Sequence of chain 1.C:
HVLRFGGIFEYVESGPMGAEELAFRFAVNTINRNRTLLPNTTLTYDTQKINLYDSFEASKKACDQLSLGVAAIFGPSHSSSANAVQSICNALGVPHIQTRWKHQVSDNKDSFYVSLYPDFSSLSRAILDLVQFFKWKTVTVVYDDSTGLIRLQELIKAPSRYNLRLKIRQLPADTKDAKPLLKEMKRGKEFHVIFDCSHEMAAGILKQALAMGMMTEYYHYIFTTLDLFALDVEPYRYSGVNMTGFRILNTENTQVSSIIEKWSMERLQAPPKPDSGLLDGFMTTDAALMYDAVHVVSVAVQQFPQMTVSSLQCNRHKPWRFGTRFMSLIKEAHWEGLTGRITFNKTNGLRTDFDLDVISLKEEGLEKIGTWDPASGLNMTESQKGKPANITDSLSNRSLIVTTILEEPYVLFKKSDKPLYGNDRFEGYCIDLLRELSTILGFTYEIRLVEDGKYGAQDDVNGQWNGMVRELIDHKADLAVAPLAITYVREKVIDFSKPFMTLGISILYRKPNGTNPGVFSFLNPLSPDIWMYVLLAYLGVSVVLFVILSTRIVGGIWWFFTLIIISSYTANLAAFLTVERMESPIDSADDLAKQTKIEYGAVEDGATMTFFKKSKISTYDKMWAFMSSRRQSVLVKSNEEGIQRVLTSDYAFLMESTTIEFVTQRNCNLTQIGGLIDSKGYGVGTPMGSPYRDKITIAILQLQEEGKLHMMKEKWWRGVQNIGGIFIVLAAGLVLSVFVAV

A protein and the small-molecule ligand that binds it are described below.
Small molecule (SMILES): CC(=O)N[C@H]1[C@H](O[C@H]2[C@H](O)[C@@H](NC(C)=O)CO[C@@H]2CO)O[C@H](CO)[C@@H](O[C@H]2O[C@H](CO[C@H]3O[C@H](CO)[C@@H](O)[C@H](O)[C@@H]3O)[C@@H](O)[C@H](O[C@H]3O[C@H](CO)[C@@H](O)[C@H](O)[C@@H]3O)[C@@H]2O)[C@@H]1O

Binding-site contacts:
Ligand atom N2 contacts residue GLU217 of chain 1.C at 4.2 Å.
Ligand atom C8 contacts residue GLU217 of chain 1.C at 3.4 Å.
Ligand atom C8 contacts residue ASN242 of chain 1.C at 4.4 Å.
Ligand atom O7 contacts residue ASN242 of chain 1.C at 3.6 Å.
Ligand atom C2 contacts residue ASN242 of chain 1.C at 2.4 Å.
Ligand atom C7 contacts residue HIS220 of chain 1.C at 4.2 Å.
Ligand atom O2 contacts residue ARG742 of chain 1.C at 4.0 Å.
Ligand atom C8 contacts residue TYR218 of chain 1.C at 3.3 Å (hydrophobic).
Ligand atom C8 contacts residue TYR219 of chain 1.C at 3.6 Å (hydrophobic).
Ligand atom C7 contacts residue GLU217 of chain 1.C at 4.3 Å.
Ligand atom N2 contacts residue ASN242 of chain 1.C at 2.8 Å (h-bond).
Ligand atom O5 contacts residue ASN242 of chain 1.C at 2.4 Å (h-bond).
Ligand atom C7 contacts residue ASN242 of chain 1.C at 3.4 Å.
Ligand atom O7 contacts residue HIS192 of chain 1.C at 4.2 Å.
Ligand atom C2 contacts residue ARG742 of chain 1.C at 4.2 Å.
Ligand atom C1 contacts residue ASN242 of chain 1.C at 1.4 Å.
Ligand atom O7 contacts residue HIS220 of chain 1.C at 3.5 Å (h-bond).
Ligand atom C3 contacts residue ASN242 of chain 1.C at 3.7 Å.
Ligand atom C7 contacts residue TYR219 of chain 1.C at 4.1 Å (hydrophobic).
Ligand atom C5 contacts residue ASN242 of chain 1.C at 3.7 Å.
Ligand atom C4 contacts residue ASN242 of chain 1.C at 4.2 Å.